Sequence of chain 1.A:
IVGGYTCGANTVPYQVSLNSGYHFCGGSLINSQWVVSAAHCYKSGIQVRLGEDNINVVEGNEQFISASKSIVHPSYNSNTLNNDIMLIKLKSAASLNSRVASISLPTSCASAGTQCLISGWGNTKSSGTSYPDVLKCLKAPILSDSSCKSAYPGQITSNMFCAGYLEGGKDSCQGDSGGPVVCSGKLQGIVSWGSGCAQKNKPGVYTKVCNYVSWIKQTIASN

Binding-site contacts:
Ligand atom N2 contacts residue GLY204 of chain 1.A at 3.2 Å.
Ligand atom C6' contacts residue SER177 of chain 1.A at 3.5 Å.
Ligand atom C4 contacts residue SER192 of chain 1.A at 3.7 Å.
Ligand atom C3' contacts residue GLN174 of chain 1.A at 3.2 Å.
Ligand atom C2 contacts residue SER172 of chain 1.A at 3.7 Å.
Ligand atom O6' contacts residue HIS40 of chain 1.A at 3.6 Å (h-bond).
Ligand atom CL2 contacts residue TRP193 of chain 1.A at 3.3 Å.
Ligand atom C3 contacts residue TRP193 of chain 1.A at 3.5 Å (hydrophobic).
Ligand atom N4 contacts residue GLN174 of chain 1.A at 3.5 Å (h-bond).
Ligand atom CL2 contacts residue VAL205 of chain 1.A at 3.5 Å.
Ligand atom N2 contacts residue SER172 of chain 1.A at 2.8 Å (h-bond).
Ligand atom C6B contacts residue HIS40 of chain 1.A at 3.2 Å.
Ligand atom C5B contacts residue CYS25 of chain 1.A at 3.6 Å (hydrophobic).
Ligand atom C3 contacts residue SER177 of chain 1.A at 3.8 Å.
Ligand atom N1 contacts residue ASP171 of chain 1.A at 2.9 Å (salt-bridge).
Ligand atom N2 contacts residue ASP171 of chain 1.A at 2.9 Å (salt-bridge).
Ligand atom CL2 contacts residue SER172 of chain 1.A at 3.1 Å.
Ligand atom C5B contacts residue HIS40 of chain 1.A at 3.4 Å.
Ligand atom CL2 contacts residue TYR206 of chain 1.A at 3.8 Å.
Ligand atom C7 contacts residue ASP171 of chain 1.A at 3.5 Å.
Ligand atom C4B contacts residue CYS25 of chain 1.A at 3.7 Å (hydrophobic).
Ligand atom C4' contacts residue GLN174 of chain 1.A at 3.1 Å.
Ligand atom C8 contacts residue GLN174 of chain 1.A at 3.7 Å.
Ligand atom C7 contacts residue SER172 of chain 1.A at 3.5 Å.
Ligand atom N3 contacts residue SER177 of chain 1.A at 2.8 Å (h-bond).
Ligand atom C4 contacts residue SER177 of chain 1.A at 3.6 Å.
Ligand atom C6 contacts residue GLY196 of chain 1.A at 3.7 Å.
Ligand atom C3 contacts residue VAL191 of chain 1.A at 3.6 Å (hydrophobic).
Ligand atom CL2 contacts residue VAL191 of chain 1.A at 3.5 Å.
Ligand atom C3 contacts residue SER192 of chain 1.A at 3.4 Å.
Ligand atom C2 contacts residue TRP193 of chain 1.A at 3.5 Å (hydrophobic).
Ligand atom N1 contacts residue GLY194 of chain 1.A at 3.7 Å.
Ligand atom C1 contacts residue TRP193 of chain 1.A at 3.7 Å (hydrophobic).
Ligand atom C5' contacts residue GLN174 of chain 1.A at 3.7 Å.
Ligand atom C1' contacts residue GLN174 of chain 1.A at 3.7 Å.
Ligand atom N1 contacts residue SER172 of chain 1.A at 3.8 Å.
Ligand atom N1 contacts residue GLY196 of chain 1.A at 2.8 Å (h-bond).
Ligand atom C2' contacts residue GLN174 of chain 1.A at 3.6 Å.
Ligand atom O6' contacts residue SER177 of chain 1.A at 2.2 Å (h-bond).
Ligand atom N3 contacts residue SER192 of chain 1.A at 3.8 Å.

A small-molecule ligand and the protein it binds are described below.
Small molecule (SMILES): NC(=[NH2+])c1cc2nc(-c3cccc(-c4ccccc4)c3[O-])[nH]c2cc1Cl